Sequence of chain 1.C:
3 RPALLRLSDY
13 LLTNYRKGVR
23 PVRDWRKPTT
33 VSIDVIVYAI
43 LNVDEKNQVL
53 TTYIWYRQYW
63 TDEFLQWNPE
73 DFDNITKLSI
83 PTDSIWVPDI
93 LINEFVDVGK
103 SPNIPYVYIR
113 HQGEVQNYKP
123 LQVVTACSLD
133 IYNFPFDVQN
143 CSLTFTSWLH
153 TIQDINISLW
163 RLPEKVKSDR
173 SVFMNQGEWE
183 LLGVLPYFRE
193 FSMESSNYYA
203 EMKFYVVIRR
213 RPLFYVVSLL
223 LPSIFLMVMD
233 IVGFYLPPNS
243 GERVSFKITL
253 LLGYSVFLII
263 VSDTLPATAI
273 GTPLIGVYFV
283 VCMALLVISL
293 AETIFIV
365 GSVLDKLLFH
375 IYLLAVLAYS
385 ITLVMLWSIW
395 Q

Binding-site contacts:
Ligand atom O7 contacts residue PHE190 of chain 1.C at 4.4 Å.
Ligand atom O7 contacts residue GLU192 of chain 1.C at 3.9 Å.
Ligand atom O5 contacts residue SER160 of chain 1.C at 3.6 Å.
Ligand atom C1 contacts residue PHE190 of chain 1.C at 4.1 Å (hydrophobic).
Ligand atom C5 contacts residue ILE159 of chain 1.C at 4.1 Å (hydrophobic).
Ligand atom C2 contacts residue ASN158 of chain 1.C at 2.4 Å.
Ligand atom O6 contacts residue SER160 of chain 1.C at 2.6 Å (h-bond).
Ligand atom N2 contacts residue ASN158 of chain 1.C at 2.9 Å (h-bond).
Ligand atom C6 contacts residue SER160 of chain 1.C at 3.4 Å.
Ligand atom C3 contacts residue ASN158 of chain 1.C at 3.8 Å.
Ligand atom C5 contacts residue PHE190 of chain 1.C at 3.6 Å (hydrophobic).
Ligand atom O6 contacts residue ILE159 of chain 1.C at 4.0 Å.
Ligand atom C8 contacts residue ILE154 of chain 1.C at 4.4 Å (hydrophobic).
Ligand atom C5 contacts residue SER160 of chain 1.C at 4.2 Å.
Ligand atom O5 contacts residue PHE190 of chain 1.C at 3.8 Å.
Ligand atom O7 contacts residue ASN158 of chain 1.C at 3.8 Å.
Ligand atom C6 contacts residue ILE159 of chain 1.C at 3.6 Å (hydrophobic).
Ligand atom C7 contacts residue ILE154 of chain 1.C at 4.1 Å (hydrophobic).
Ligand atom C5 contacts residue ASN158 of chain 1.C at 3.7 Å.
Ligand atom C7 contacts residue ASN158 of chain 1.C at 3.5 Å.
Ligand atom O5 contacts residue ASN158 of chain 1.C at 2.4 Å (h-bond).
Ligand atom C1 contacts residue ILE159 of chain 1.C at 4.5 Å (hydrophobic).
Ligand atom C8 contacts residue PHE190 of chain 1.C at 4.1 Å (hydrophobic).
Ligand atom C6 contacts residue PHE190 of chain 1.C at 4.0 Å (hydrophobic).
Ligand atom O5 contacts residue ILE159 of chain 1.C at 3.4 Å (h-bond).
Ligand atom C7 contacts residue PHE190 of chain 1.C at 4.5 Å (hydrophobic).
Ligand atom O7 contacts residue ILE154 of chain 1.C at 3.4 Å.
Ligand atom C1 contacts residue ASN158 of chain 1.C at 1.4 Å.
Ligand atom C4 contacts residue ASN158 of chain 1.C at 4.2 Å.

The protein below binds the small molecule below.
Small molecule (SMILES): CC(=O)N[C@H]1[C@H](O[C@H]2[C@H](O)[C@@H](NC(C)=O)CO[C@@H]2CO)O[C@H](CO)[C@@H](O)[C@@H]1O